Sequence of chain 1.D:
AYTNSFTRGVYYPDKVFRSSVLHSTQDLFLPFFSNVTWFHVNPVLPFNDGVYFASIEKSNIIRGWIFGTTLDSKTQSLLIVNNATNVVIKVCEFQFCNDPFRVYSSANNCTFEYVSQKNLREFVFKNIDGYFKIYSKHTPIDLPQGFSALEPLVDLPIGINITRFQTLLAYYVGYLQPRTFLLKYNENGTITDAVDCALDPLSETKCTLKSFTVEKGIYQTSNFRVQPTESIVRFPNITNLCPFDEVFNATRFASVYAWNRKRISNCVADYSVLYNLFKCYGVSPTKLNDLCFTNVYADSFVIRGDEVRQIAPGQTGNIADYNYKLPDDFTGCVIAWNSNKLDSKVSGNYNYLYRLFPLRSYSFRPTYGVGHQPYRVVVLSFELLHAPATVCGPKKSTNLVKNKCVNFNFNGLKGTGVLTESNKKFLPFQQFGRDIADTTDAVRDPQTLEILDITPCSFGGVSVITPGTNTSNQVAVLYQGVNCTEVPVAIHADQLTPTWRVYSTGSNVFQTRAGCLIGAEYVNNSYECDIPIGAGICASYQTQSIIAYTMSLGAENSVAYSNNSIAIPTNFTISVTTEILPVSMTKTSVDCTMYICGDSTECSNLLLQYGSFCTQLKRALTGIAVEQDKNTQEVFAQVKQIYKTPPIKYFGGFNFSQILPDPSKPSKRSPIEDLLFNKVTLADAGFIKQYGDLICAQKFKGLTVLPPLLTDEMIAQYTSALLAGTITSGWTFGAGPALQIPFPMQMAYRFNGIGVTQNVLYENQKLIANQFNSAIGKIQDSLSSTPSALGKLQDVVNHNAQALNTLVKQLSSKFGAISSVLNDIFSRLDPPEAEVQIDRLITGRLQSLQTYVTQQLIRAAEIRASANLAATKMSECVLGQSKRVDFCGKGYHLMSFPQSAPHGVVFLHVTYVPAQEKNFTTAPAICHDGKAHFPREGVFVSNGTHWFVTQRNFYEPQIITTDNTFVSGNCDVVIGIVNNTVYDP

Sequence of chain 1.E:
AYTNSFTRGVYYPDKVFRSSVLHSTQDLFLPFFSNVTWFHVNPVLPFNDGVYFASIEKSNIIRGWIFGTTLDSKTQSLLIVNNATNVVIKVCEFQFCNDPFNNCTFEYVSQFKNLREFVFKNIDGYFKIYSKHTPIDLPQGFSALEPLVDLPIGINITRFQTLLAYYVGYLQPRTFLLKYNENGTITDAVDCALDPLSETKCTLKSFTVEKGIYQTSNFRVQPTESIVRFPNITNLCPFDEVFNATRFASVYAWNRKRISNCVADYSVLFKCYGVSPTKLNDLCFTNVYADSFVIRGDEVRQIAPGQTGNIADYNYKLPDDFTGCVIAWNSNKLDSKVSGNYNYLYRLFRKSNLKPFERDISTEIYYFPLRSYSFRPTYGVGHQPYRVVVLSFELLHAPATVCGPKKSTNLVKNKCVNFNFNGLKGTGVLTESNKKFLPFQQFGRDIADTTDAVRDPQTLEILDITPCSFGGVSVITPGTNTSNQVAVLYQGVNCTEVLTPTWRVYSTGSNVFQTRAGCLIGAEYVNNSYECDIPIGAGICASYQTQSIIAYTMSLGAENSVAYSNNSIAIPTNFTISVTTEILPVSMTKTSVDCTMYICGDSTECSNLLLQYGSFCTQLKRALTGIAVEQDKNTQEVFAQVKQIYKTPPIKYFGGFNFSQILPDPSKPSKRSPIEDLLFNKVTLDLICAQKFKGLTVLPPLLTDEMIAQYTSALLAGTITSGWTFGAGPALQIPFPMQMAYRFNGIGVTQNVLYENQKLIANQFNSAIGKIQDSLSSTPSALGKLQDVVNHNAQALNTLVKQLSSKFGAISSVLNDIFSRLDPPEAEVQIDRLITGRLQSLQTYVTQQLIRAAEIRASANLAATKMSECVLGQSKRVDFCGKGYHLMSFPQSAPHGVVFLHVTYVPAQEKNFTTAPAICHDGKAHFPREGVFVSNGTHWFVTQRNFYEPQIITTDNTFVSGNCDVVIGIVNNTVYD

Binding-site contacts:
Ligand atom C5 contacts residue ASN1068 of chain 1.D at 3.6 Å.
Ligand atom O7 contacts residue GLU1066 of chain 1.D at 4.4 Å.
Ligand atom C1 contacts residue ASN1068 of chain 1.D at 1.4 Å.
Ligand atom O7 contacts residue ASN1068 of chain 1.D at 3.9 Å.
Ligand atom O5 contacts residue ASN1068 of chain 1.D at 2.3 Å (h-bond).
Ligand atom C8 contacts residue ASN1068 of chain 1.D at 3.6 Å.
Ligand atom C8 contacts residue LYS1067 of chain 1.D at 3.8 Å.
Ligand atom C4 contacts residue ASN1068 of chain 1.D at 4.2 Å.
Ligand atom O4 contacts residue ALA700 of chain 1.D at 4.5 Å.
Ligand atom C1 contacts residue GLN889 of chain 1.E at 3.8 Å.
Ligand atom C2 contacts residue ASN1068 of chain 1.D at 2.5 Å.
Ligand atom C7 contacts residue GLU1066 of chain 1.D at 4.3 Å.
Ligand atom C6 contacts residue ALA700 of chain 1.D at 4.2 Å (hydrophobic).
Ligand atom N2 contacts residue ASN1068 of chain 1.D at 2.8 Å (h-bond).
Ligand atom C8 contacts residue GLU1066 of chain 1.D at 3.2 Å.
Ligand atom C5 contacts residue ALA700 of chain 1.D at 3.7 Å (hydrophobic).
Ligand atom C3 contacts residue ASN1068 of chain 1.D at 3.8 Å.
Ligand atom C7 contacts residue ASN1068 of chain 1.D at 3.3 Å.

A small-molecule ligand and the protein it binds are described below.
Small molecule (SMILES): CC(=O)N[C@@H]1[C@@H](O)[C@H](O)[C@@H](CO)O[C@H]1O